Sequence of chain 1.F:
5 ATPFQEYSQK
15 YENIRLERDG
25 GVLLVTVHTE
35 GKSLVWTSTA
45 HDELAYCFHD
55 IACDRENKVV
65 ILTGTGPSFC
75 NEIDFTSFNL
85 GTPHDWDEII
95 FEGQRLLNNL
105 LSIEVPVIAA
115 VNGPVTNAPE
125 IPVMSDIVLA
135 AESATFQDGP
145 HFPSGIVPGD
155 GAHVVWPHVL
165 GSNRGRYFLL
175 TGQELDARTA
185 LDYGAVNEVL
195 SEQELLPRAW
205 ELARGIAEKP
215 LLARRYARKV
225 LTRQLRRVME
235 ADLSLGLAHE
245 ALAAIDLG

Binding-site contacts:
Ligand atom C5 contacts residue ILE93 of chain 1.F at 3.9 Å (hydrophobic).
Ligand atom O2 contacts residue ASP154 of chain 1.F at 2.9 Å (salt-bridge).
Ligand atom C8 contacts residue TRP90 of chain 1.F at 4.4 Å (hydrophobic).
Ligand atom C10 contacts residue ASP154 of chain 1.F at 3.1 Å.
Ligand atom C9 contacts residue ILE93 of chain 1.F at 3.6 Å (hydrophobic).
Ligand atom C8 contacts residue ILE150 of chain 1.F at 4.2 Å (hydrophobic).
Ligand atom O1 contacts residue HIS45 of chain 1.F at 3.7 Å.
Ligand atom C7 contacts residue LEU84 of chain 1.F at 3.9 Å (hydrophobic).
Ligand atom C6 contacts residue PHE82 of chain 1.F at 4.3 Å (hydrophobic).
Ligand atom O1 contacts residue TRP40 of chain 1.F at 2.7 Å (h-bond).
Ligand atom O2 contacts residue GLU244 of chain 1.F at 2.5 Å (salt-bridge).
Ligand atom C5 contacts residue PHE82 of chain 1.F at 3.7 Å (hydrophobic).
Ligand atom C6 contacts residue TRP40 of chain 1.F at 3.6 Å (hydrophobic).
Ligand atom O3 contacts residue ASP154 of chain 1.F at 2.6 Å (salt-bridge).
Ligand atom C1 contacts residue ILE93 of chain 1.F at 3.9 Å (hydrophobic).
Ligand atom C10 contacts residue GLU244 of chain 1.F at 3.3 Å.
Ligand atom C7 contacts residue PHE79 of chain 1.F at 4.1 Å (hydrophobic).
Ligand atom C9 contacts residue TRP90 of chain 1.F at 3.9 Å (hydrophobic).
Ligand atom C8 contacts residue GLU244 of chain 1.F at 3.6 Å.
Ligand atom C6 contacts residue PRO144 of chain 1.F at 4.0 Å (hydrophobic).
Ligand atom C7 contacts residue PHE82 of chain 1.F at 3.6 Å (hydrophobic).
Ligand atom C8 contacts residue PHE79 of chain 1.F at 4.4 Å (hydrophobic).
Ligand atom O2 contacts residue HIS145 of chain 1.F at 2.6 Å (h-bond).
Ligand atom O3 contacts residue GLU244 of chain 1.F at 4.5 Å.
Ligand atom C1 contacts residue GLU244 of chain 1.F at 4.4 Å.
Ligand atom C4 contacts residue PHE82 of chain 1.F at 4.1 Å (hydrophobic).
Ligand atom O3 contacts residue HIS145 of chain 1.F at 4.1 Å.
Ligand atom O1 contacts residue PHE82 of chain 1.F at 3.6 Å.
Ligand atom C6 contacts residue ILE77 of chain 1.F at 3.5 Å (hydrophobic).
Ligand atom C1 contacts residue TRP90 of chain 1.F at 4.4 Å (hydrophobic).
Ligand atom C4 contacts residue TRP40 of chain 1.F at 3.9 Å (hydrophobic).
Ligand atom C3 contacts residue TRP40 of chain 1.F at 4.4 Å (hydrophobic).
Ligand atom C10 contacts residue HIS145 of chain 1.F at 3.7 Å.
Ligand atom C5 contacts residue HIS45 of chain 1.F at 4.5 Å.
Ligand atom C4 contacts residue HIS45 of chain 1.F at 4.5 Å.
Ligand atom C9 contacts residue GLU244 of chain 1.F at 3.4 Å.

The small molecule below binds the protein below.
Small molecule (SMILES): C[C@@H]1C(=O)C[C@@H](CC(O)O)C1(C)C